Binding-site contacts:
Ligand atom O5 contacts residue ILE491 of chain 1.B at 4.2 Å.
Ligand atom C7 contacts residue ASN495 of chain 1.B at 3.7 Å.
Ligand atom C7 contacts residue ILE491 of chain 1.B at 4.0 Å (hydrophobic).
Ligand atom O7 contacts residue ILE491 of chain 1.B at 3.5 Å (h-bond).
Ligand atom C7 contacts residue LEU503 of chain 1.B at 3.9 Å (hydrophobic).
Ligand atom C1 contacts residue ARG492 of chain 1.B at 4.3 Å.
Ligand atom O5 contacts residue ASN495 of chain 1.B at 2.3 Å (h-bond).
Ligand atom O7 contacts residue ARG492 of chain 1.B at 3.5 Å.
Ligand atom O7 contacts residue ASN495 of chain 1.B at 4.0 Å.
Ligand atom C1 contacts residue ILE491 of chain 1.B at 3.8 Å (hydrophobic).
Ligand atom C5 contacts residue ARG492 of chain 1.B at 4.0 Å.
Ligand atom C6 contacts residue TYR493 of chain 1.B at 3.4 Å (hydrophobic).
Ligand atom O6 contacts residue TYR493 of chain 1.B at 3.2 Å (h-bond).
Ligand atom C3 contacts residue ASN495 of chain 1.B at 3.8 Å.
Ligand atom O3 contacts residue SER537 of chain 1.B at 4.0 Å.
Ligand atom C4 contacts residue ARG492 of chain 1.B at 3.5 Å.
Ligand atom C2 contacts residue ILE491 of chain 1.B at 3.7 Å (hydrophobic).
Ligand atom C6 contacts residue ARG492 of chain 1.B at 4.0 Å.
Ligand atom C3 contacts residue SER537 of chain 1.B at 4.2 Å.
Ligand atom C8 contacts residue LEU503 of chain 1.B at 3.4 Å (hydrophobic).
Ligand atom C5 contacts residue ASN495 of chain 1.B at 3.6 Å.
Ligand atom N2 contacts residue LEU503 of chain 1.B at 4.1 Å.
Ligand atom N2 contacts residue ASN495 of chain 1.B at 2.9 Å (h-bond).
Ligand atom N2 contacts residue ILE491 of chain 1.B at 4.1 Å.
Ligand atom O5 contacts residue ARG492 of chain 1.B at 3.8 Å.
Ligand atom C5 contacts residue TYR493 of chain 1.B at 4.3 Å (hydrophobic).
Ligand atom C2 contacts residue ASN495 of chain 1.B at 2.4 Å.
Ligand atom C4 contacts residue ASN495 of chain 1.B at 4.2 Å.
Ligand atom O5 contacts residue TYR493 of chain 1.B at 3.9 Å.
Ligand atom O3 contacts residue ARG492 of chain 1.B at 4.1 Å.
Ligand atom C1 contacts residue ASN495 of chain 1.B at 1.5 Å.
Ligand atom O4 contacts residue SER537 of chain 1.B at 4.1 Å.
Ligand atom C2 contacts residue ARG492 of chain 1.B at 3.8 Å.
Ligand atom C3 contacts residue ARG492 of chain 1.B at 4.0 Å.

Sequence of chain 1.B:
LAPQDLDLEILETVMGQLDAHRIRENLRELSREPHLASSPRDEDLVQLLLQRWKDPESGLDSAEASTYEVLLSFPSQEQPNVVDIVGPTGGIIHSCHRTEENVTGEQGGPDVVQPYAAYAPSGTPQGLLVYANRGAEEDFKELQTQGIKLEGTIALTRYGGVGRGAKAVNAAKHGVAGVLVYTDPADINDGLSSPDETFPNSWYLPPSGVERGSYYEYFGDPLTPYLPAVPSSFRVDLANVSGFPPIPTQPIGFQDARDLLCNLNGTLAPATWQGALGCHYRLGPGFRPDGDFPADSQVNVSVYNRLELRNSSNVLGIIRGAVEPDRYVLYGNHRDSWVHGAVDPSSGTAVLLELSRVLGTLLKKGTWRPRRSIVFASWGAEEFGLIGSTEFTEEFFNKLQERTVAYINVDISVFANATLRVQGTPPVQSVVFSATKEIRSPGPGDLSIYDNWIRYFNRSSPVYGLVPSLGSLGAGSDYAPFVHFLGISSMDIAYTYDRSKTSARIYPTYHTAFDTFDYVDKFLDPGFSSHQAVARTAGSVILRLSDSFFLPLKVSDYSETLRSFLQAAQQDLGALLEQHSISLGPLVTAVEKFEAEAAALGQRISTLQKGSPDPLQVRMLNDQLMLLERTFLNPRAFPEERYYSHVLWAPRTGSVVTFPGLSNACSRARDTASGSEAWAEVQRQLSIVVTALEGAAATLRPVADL

The protein below binds the small molecule below.
Small molecule (SMILES): CC(=O)N[C@H]1[C@H](O[C@H]2[C@H](O)[C@@H](NC(C)=O)CO[C@@H]2CO)O[C@H](CO)[C@@H](O)[C@@H]1O